The small molecule below binds the protein below.
Small molecule (SMILES): CCOc1ccc(B(O)O)cc1

Sequence of chain 1.B:
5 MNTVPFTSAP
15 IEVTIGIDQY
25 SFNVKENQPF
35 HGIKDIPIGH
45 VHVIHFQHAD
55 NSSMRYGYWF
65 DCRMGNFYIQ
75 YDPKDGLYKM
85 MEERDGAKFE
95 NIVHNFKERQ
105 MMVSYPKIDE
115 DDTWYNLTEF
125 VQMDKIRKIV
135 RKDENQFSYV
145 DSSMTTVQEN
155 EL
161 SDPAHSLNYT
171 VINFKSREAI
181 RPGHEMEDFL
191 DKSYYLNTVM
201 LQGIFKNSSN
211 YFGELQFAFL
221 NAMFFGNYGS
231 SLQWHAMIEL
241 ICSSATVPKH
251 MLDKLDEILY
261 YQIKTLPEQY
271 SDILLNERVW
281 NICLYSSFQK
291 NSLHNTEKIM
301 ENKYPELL

Binding-site contacts:
Ligand atom O1 contacts residue PHE100 of chain 1.B at 3.7 Å.
Ligand atom C1 contacts residue HIS35 of chain 1.B at 3.0 Å.
Ligand atom O2 contacts residue HIS35 of chain 1.B at 4.4 Å.
Ligand atom C4 contacts residue MET105 of chain 1.B at 4.0 Å (hydrophobic).
Ligand atom B contacts residue ASN99 of chain 1.B at 4.1 Å.
Ligand atom O1 contacts residue ASN99 of chain 1.B at 3.6 Å.
Ligand atom C4 contacts residue HIS35 of chain 1.B at 3.1 Å.
Ligand atom O2 contacts residue PHE100 of chain 1.B at 4.2 Å.
Ligand atom B contacts residue PHE100 of chain 1.B at 4.0 Å.
Ligand atom C5 contacts residue HIS35 of chain 1.B at 3.1 Å.
Ligand atom O contacts residue HIS35 of chain 1.B at 3.7 Å.
Ligand atom C6 contacts residue SER12 of chain 1.B at 4.0 Å.
Ligand atom B contacts residue HIS35 of chain 1.B at 3.9 Å.
Ligand atom C3 contacts residue HIS35 of chain 1.B at 3.0 Å.
Ligand atom O contacts residue PRO33 of chain 1.B at 4.4 Å.
Ligand atom C contacts residue HIS35 of chain 1.B at 3.1 Å.
Ligand atom O2 contacts residue ARG103 of chain 1.B at 4.1 Å.
Ligand atom C5 contacts residue MET105 of chain 1.B at 4.0 Å (hydrophobic).
Ligand atom O2 contacts residue ASN99 of chain 1.B at 3.5 Å (h-bond).
Ligand atom C2 contacts residue HIS35 of chain 1.B at 3.0 Å.
Ligand atom C6 contacts residue HIS35 of chain 1.B at 4.3 Å.